Binding-site contacts:
Ligand atom C3 contacts residue ASN75 of chain 1.B at 3.8 Å.
Ligand atom C2 contacts residue ASN75 of chain 1.B at 2.5 Å.
Ligand atom C7 contacts residue LEU73 of chain 1.B at 4.2 Å (hydrophobic).
Ligand atom C4 contacts residue ASN75 of chain 1.B at 4.3 Å.
Ligand atom C5 contacts residue ASN75 of chain 1.B at 3.8 Å.
Ligand atom O7 contacts residue LEU73 of chain 1.B at 3.3 Å (h-bond).
Ligand atom C8 contacts residue LEU73 of chain 1.B at 4.4 Å (hydrophobic).
Ligand atom C1 contacts residue ASN75 of chain 1.B at 1.5 Å.
Ligand atom N2 contacts residue ASN75 of chain 1.B at 2.8 Å (h-bond).
Ligand atom O5 contacts residue ASN75 of chain 1.B at 2.5 Å (h-bond).
Ligand atom O7 contacts residue MET74 of chain 1.B at 3.5 Å.
Ligand atom O7 contacts residue ASN75 of chain 1.B at 3.4 Å (h-bond).
Ligand atom C7 contacts residue ASN75 of chain 1.B at 3.3 Å.
Ligand atom O6 contacts residue MET74 of chain 1.B at 4.2 Å.

This protein binds this small molecule.
Small molecule (SMILES): CC(=O)N[C@@H]1[C@@H](O)[C@H](O)[C@@H](CO)O[C@H]1O

Sequence of chain 1.B:
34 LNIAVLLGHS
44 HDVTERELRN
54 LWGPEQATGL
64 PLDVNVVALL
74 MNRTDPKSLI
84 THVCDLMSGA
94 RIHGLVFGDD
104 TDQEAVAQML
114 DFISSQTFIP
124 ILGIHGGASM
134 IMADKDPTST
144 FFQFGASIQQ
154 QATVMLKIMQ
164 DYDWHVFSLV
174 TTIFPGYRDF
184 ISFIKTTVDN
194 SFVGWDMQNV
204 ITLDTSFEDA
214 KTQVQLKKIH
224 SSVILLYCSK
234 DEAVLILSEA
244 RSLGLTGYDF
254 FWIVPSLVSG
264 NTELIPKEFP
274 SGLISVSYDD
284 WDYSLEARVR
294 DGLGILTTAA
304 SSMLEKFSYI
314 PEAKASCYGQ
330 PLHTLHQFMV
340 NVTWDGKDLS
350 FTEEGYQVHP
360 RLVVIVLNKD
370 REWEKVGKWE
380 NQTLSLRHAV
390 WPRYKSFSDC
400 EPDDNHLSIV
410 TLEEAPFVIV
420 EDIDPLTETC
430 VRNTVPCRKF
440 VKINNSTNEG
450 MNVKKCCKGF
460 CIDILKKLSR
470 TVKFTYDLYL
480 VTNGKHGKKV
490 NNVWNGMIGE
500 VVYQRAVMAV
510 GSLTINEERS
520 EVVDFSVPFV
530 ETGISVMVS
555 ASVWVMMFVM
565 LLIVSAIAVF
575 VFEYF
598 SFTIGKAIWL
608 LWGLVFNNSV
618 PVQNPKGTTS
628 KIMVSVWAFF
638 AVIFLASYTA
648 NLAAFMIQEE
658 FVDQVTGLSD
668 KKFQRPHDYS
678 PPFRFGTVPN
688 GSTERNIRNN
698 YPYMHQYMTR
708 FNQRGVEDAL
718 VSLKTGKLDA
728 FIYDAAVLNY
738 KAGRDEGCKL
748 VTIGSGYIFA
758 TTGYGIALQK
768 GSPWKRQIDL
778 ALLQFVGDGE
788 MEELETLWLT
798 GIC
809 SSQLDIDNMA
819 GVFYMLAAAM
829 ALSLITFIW